Sequence of chain 1.C:
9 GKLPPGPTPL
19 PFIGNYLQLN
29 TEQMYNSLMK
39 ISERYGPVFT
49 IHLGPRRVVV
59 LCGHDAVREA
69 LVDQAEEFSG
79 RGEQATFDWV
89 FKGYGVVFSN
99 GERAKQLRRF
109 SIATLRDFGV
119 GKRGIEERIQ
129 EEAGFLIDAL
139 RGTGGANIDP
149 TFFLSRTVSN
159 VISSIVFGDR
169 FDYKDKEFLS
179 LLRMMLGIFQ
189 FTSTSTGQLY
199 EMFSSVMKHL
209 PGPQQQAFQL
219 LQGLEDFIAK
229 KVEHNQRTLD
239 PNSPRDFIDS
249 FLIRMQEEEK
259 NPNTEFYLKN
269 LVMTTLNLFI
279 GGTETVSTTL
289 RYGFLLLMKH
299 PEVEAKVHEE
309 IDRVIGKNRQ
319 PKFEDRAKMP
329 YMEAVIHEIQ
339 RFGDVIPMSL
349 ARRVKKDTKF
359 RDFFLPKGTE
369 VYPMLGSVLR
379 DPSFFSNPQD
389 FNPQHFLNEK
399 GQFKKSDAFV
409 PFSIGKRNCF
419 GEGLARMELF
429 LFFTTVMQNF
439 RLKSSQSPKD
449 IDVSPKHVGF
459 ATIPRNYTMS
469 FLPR

Binding-site contacts:
Ligand atom C_5 contacts residue VAL95 of chain 1.C at 4.4 Å (hydrophobic).
Ligand atom N_1 contacts residue PHE89 of chain 1.C at 3.9 Å.
Ligand atom C11 contacts residue THR283 of chain 1.C at 3.4 Å.
Ligand atom N_1 contacts residue ASN275 of chain 1.C at 3.0 Å (h-bond).
Ligand atom C_7 contacts residue PHE187 of chain 1.C at 3.6 Å (hydrophobic).
Ligand atom C_2 contacts residue PHE85 of chain 1.C at 3.7 Å (hydrophobic).
Ligand atom O_1 contacts residue GLY279 of chain 1.C at 4.1 Å.
Ligand atom C_4 contacts residue PHE89 of chain 1.C at 3.4 Å (hydrophobic).
Ligand atom C_5 contacts residue PHE96 of chain 1.C at 4.1 Å (hydrophobic).
Ligand atom C_3 contacts residue PHE85 of chain 1.C at 3.6 Å (hydrophobic).
Ligand atom C11 contacts residue GLY279 of chain 1.C at 3.1 Å.
Ligand atom C10 contacts residue LEU348 of chain 1.C at 4.3 Å (hydrophobic).
Ligand atom N_1 contacts residue PHE96 of chain 1.C at 4.0 Å.
Ligand atom C_8 contacts residue PHE187 of chain 1.C at 4.1 Å (hydrophobic).
Ligand atom C11 contacts residue HEM1 of chain 1.O at 3.1 Å.
Ligand atom C_8 contacts residue ILE344 of chain 1.C at 4.1 Å (hydrophobic).
Ligand atom C_9 contacts residue LEU348 of chain 1.C at 4.2 Å (hydrophobic).
Ligand atom C_1 contacts residue PHE96 of chain 1.C at 4.3 Å (hydrophobic).
Ligand atom C_7 contacts residue PHE458 of chain 1.C at 3.5 Å (hydrophobic).
Ligand atom C_2 contacts residue PHE96 of chain 1.C at 4.4 Å (hydrophobic).
Ligand atom C_2 contacts residue ILE278 of chain 1.C at 4.0 Å (hydrophobic).
Ligand atom C_4 contacts residue ASN275 of chain 1.C at 3.9 Å.
Ligand atom N_1 contacts residue ILE278 of chain 1.C at 4.3 Å.
Ligand atom C_3 contacts residue ILE278 of chain 1.C at 3.9 Å (hydrophobic).
Ligand atom C_3 contacts residue PHE96 of chain 1.C at 4.3 Å (hydrophobic).
Ligand atom C_3 contacts residue PHE89 of chain 1.C at 4.2 Å (hydrophobic).
Ligand atom C_4 contacts residue PHE96 of chain 1.C at 4.0 Å (hydrophobic).
Ligand atom C_2 contacts residue PHE187 of chain 1.C at 4.3 Å (hydrophobic).
Ligand atom C_4 contacts residue ILE278 of chain 1.C at 3.8 Å (hydrophobic).
Ligand atom N_2 contacts residue HEM1 of chain 1.O at 2.2 Å.
Ligand atom C_8 contacts residue PHE458 of chain 1.C at 3.7 Å (hydrophobic).
Ligand atom N_2 contacts residue GLY279 of chain 1.C at 4.4 Å.
Ligand atom O_1 contacts residue LEU348 of chain 1.C at 4.4 Å.
Ligand atom N_2 contacts residue THR283 of chain 1.C at 4.4 Å.
Ligand atom C_8 contacts residue LEU348 of chain 1.C at 4.0 Å (hydrophobic).
Ligand atom C_5 contacts residue GLY279 of chain 1.C at 4.3 Å.
Ligand atom C10 contacts residue HEM1 of chain 1.O at 3.1 Å.
Ligand atom C_8 contacts residue THR283 of chain 1.C at 4.3 Å.
Ligand atom C_5 contacts residue ASN275 of chain 1.C at 3.8 Å.
Ligand atom C_9 contacts residue HEM1 of chain 1.O at 4.4 Å.

A small-molecule ligand and the protein it binds are described below.
Small molecule (SMILES): CNCc1ccc(-c2cccnc2)o1